Binding-site contacts:
Ligand atom C32 contacts residue ASP25 of chain 1.A at 3.3 Å.
Ligand atom C12 contacts residue GLY27 of chain 1.A at 3.4 Å.
Ligand atom C7 contacts residue ALA28 of chain 1.A at 3.7 Å (hydrophobic).
Ligand atom C17 contacts residue ASP25 of chain 1.B at 3.5 Å.
Ligand atom O26 contacts residue ASP29 of chain 1.B at 3.5 Å (salt-bridge).
Ligand atom C6 contacts residue ALA28 of chain 1.A at 3.5 Å (hydrophobic).
Ligand atom C25 contacts residue ASP30 of chain 1.B at 3.6 Å.
Ligand atom C24 contacts residue GLY48 of chain 1.B at 3.3 Å.
Ligand atom O22 contacts residue GLY49 of chain 1.B at 3.4 Å.
Ligand atom C16 contacts residue ASP25 of chain 1.A at 3.0 Å.
Ligand atom C7 contacts residue ASP30 of chain 1.A at 3.4 Å.
Ligand atom C36 contacts residue PRO81 of chain 1.A at 3.4 Å (hydrophobic).
Ligand atom C17 contacts residue ASP25 of chain 1.A at 3.1 Å.
Ligand atom O26 contacts residue ASP30 of chain 1.B at 3.4 Å (salt-bridge).
Ligand atom C15 contacts residue VAL82 of chain 1.B at 3.8 Å (hydrophobic).
Ligand atom C36 contacts residue GLY49 of chain 1.B at 3.5 Å.
Ligand atom C3 contacts residue GLY48 of chain 1.A at 3.7 Å.
Ligand atom C25 contacts residue ALA28 of chain 1.B at 3.7 Å (hydrophobic).
Ligand atom O28 contacts residue ASP29 of chain 1.B at 2.8 Å (salt-bridge).
Ligand atom O10 contacts residue ILE50 of chain 1.B at 3.2 Å.
Ligand atom C31 contacts residue GLY48 of chain 1.B at 3.1 Å.
Ligand atom O18 contacts residue ASP25 of chain 1.A at 2.3 Å (salt-bridge).
Ligand atom C34 contacts residue VAL82 of chain 1.A at 3.5 Å (hydrophobic).
Ligand atom O28 contacts residue ALA28 of chain 1.B at 3.7 Å.
Ligand atom C35 contacts residue VAL82 of chain 1.A at 3.6 Å (hydrophobic).
Ligand atom O18 contacts residue GLY27 of chain 1.B at 3.3 Å.
Ligand atom C35 contacts residue PRO81 of chain 1.A at 3.6 Å (hydrophobic).
Ligand atom C30 contacts residue GLY48 of chain 1.B at 2.9 Å.
Ligand atom N20 contacts residue GLY27 of chain 1.B at 3.3 Å (h-bond).
Ligand atom O10 contacts residue GLY49 of chain 1.A at 3.4 Å.
Ligand atom C15 contacts residue ILE84 of chain 1.B at 3.7 Å (hydrophobic).
Ligand atom C7 contacts residue VAL32 of chain 1.A at 3.6 Å (hydrophobic).
Ligand atom N52 contacts residue GLY48 of chain 1.B at 3.0 Å (h-bond).
Ligand atom C53 contacts residue GLY48 of chain 1.B at 3.6 Å.
Ligand atom O39 contacts residue ASP30 of chain 1.A at 3.1 Å.
Ligand atom C4 contacts residue GLY48 of chain 1.A at 3.3 Å.
Ligand atom C27 contacts residue ASP29 of chain 1.B at 3.6 Å.
Ligand atom O18 contacts residue ASP25 of chain 1.B at 3.0 Å (salt-bridge).
Ligand atom C40 contacts residue ASP30 of chain 1.A at 3.4 Å.
Ligand atom O9 contacts residue ILE50 of chain 1.B at 3.3 Å.

The small molecule below binds the protein below.
Small molecule (SMILES): CCN[C@H]1CO[C@@H]2OCC[C@H](OC(=O)N[C@@H](Cc3ccccc3)[C@H](O)CN(CC(C)C)S(=O)(=O)c3ccc(OC)cc3)[C@@H]21

Sequence of chain 1.B:
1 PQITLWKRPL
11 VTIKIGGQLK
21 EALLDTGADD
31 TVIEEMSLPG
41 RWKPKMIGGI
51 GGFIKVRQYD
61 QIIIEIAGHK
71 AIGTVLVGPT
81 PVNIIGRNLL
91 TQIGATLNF

Sequence of chain 1.A:
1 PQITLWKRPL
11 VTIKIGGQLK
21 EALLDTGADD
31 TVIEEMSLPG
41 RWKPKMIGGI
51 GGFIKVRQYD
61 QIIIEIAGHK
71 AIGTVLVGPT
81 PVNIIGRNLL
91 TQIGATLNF